A protein and the small-molecule ligand that binds it are described below.
Small molecule (SMILES): CN(Cc1cnc2nc(N)nc(N)c2n1)c1ccc(C(=O)N[C@@H](CCC(=O)O)C(=O)O)cc1

Sequence of chain 1.A:
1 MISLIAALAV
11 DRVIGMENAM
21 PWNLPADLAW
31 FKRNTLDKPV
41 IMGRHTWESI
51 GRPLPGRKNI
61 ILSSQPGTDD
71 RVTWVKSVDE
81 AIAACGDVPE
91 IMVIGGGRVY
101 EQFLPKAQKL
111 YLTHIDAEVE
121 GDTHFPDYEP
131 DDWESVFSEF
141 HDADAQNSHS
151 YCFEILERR

Binding-site contacts:
Ligand atom O2 contacts residue ARG57 of chain 1.A at 2.7 Å (salt-bridge).
Ligand atom N1 contacts residue ASP27 of chain 1.A at 2.7 Å (salt-bridge).
Ligand atom C4 contacts residue PHE31 of chain 1.A at 3.7 Å (hydrophobic).
Ligand atom O contacts residue ARG52 of chain 1.A at 3.0 Å (salt-bridge).
Ligand atom CT contacts residue ARG57 of chain 1.A at 3.3 Å.
Ligand atom N8 contacts residue LEU28 of chain 1.A at 3.8 Å.
Ligand atom N1 contacts residue ALA7 of chain 1.A at 3.8 Å.
Ligand atom C15 contacts residue PHE31 of chain 1.A at 3.9 Å (hydrophobic).
Ligand atom O1 contacts residue LYS32 of chain 1.A at 3.7 Å.
Ligand atom C8A contacts residue ASP27 of chain 1.A at 3.6 Å.
Ligand atom C4 contacts residue ILE5 of chain 1.A at 3.6 Å (hydrophobic).
Ligand atom O1 contacts residue LEU54 of chain 1.A at 3.9 Å.
Ligand atom C14 contacts residue ILE50 of chain 1.A at 3.7 Å (hydrophobic).
Ligand atom N3 contacts residue ALA6 of chain 1.A at 3.5 Å.
Ligand atom OE2 contacts residue ARG52 of chain 1.A at 3.9 Å.
Ligand atom C2 contacts residue ASP27 of chain 1.A at 3.5 Å.
Ligand atom C16 contacts residue PHE31 of chain 1.A at 3.6 Å (hydrophobic).
Ligand atom NA4 contacts residue ILE94 of chain 1.A at 2.9 Å (h-bond).
Ligand atom O1 contacts residue ARG57 of chain 1.A at 2.7 Å (salt-bridge).
Ligand atom N3 contacts residue ALA7 of chain 1.A at 3.8 Å.
Ligand atom N8 contacts residue ASP27 of chain 1.A at 3.5 Å (salt-bridge).
Ligand atom NA2 contacts residue ASP27 of chain 1.A at 2.8 Å (salt-bridge).
Ligand atom C contacts residue ARG52 of chain 1.A at 3.9 Å.
Ligand atom NA4 contacts residue ILE5 of chain 1.A at 2.8 Å (h-bond).
Ligand atom C16 contacts residue LEU28 of chain 1.A at 3.8 Å (hydrophobic).
Ligand atom CA contacts residue ARG52 of chain 1.A at 3.9 Å.
Ligand atom C2 contacts residue ALA7 of chain 1.A at 3.8 Å (hydrophobic).
Ligand atom N3 contacts residue PHE31 of chain 1.A at 3.8 Å.
Ligand atom N10 contacts residue ILE50 of chain 1.A at 3.7 Å.
Ligand atom NA2 contacts residue ALA6 of chain 1.A at 3.8 Å.
Ligand atom NA4 contacts residue PHE31 of chain 1.A at 3.8 Å.
Ligand atom O2 contacts residue LYS32 of chain 1.A at 3.5 Å.
Ligand atom N3 contacts residue ILE5 of chain 1.A at 3.7 Å.
Ligand atom NA4 contacts residue TYR100 of chain 1.A at 3.4 Å (h-bond).
Ligand atom NA2 contacts residue THR113 of chain 1.A at 3.6 Å (h-bond).
Ligand atom CM contacts residue SER49 of chain 1.A at 3.7 Å.
Ligand atom C2 contacts residue ALA6 of chain 1.A at 3.9 Å (hydrophobic).
Ligand atom C11 contacts residue LEU28 of chain 1.A at 3.9 Å (hydrophobic).
Ligand atom O1 contacts residue PHE31 of chain 1.A at 3.3 Å.
Ligand atom C4A contacts residue PHE31 of chain 1.A at 3.8 Å (hydrophobic).